Sequence of chain 1.I:
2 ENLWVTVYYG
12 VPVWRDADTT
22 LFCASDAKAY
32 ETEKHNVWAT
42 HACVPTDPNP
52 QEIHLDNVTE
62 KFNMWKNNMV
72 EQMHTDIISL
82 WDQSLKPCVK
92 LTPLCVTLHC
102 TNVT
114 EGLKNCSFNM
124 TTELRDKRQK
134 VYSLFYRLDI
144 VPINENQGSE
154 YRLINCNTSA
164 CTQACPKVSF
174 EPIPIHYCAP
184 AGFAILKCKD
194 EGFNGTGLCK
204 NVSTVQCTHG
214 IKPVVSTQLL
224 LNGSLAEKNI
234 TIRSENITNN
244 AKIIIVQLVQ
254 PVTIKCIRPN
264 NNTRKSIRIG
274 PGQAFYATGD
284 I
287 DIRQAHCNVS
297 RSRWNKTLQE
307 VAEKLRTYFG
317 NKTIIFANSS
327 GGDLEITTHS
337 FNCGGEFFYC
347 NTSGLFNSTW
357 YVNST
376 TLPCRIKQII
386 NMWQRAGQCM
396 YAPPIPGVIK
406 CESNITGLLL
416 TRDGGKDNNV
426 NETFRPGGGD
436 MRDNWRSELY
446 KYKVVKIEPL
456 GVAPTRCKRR

Binding-site contacts:
Ligand atom O5 contacts residue TYR135 of chain 1.I at 4.2 Å.
Ligand atom C8 contacts residue ASN118 of chain 1.I at 3.5 Å.
Ligand atom O7 contacts residue SER120 of chain 1.I at 3.3 Å.
Ligand atom O5 contacts residue ASN118 of chain 1.I at 2.4 Å (h-bond).
Ligand atom C4 contacts residue TYR135 of chain 1.I at 4.3 Å (hydrophobic).
Ligand atom O7 contacts residue CYS119 of chain 1.I at 3.2 Å.
Ligand atom C7 contacts residue SER120 of chain 1.I at 4.0 Å.
Ligand atom O7 contacts residue ASN118 of chain 1.I at 4.1 Å.
Ligand atom C1 contacts residue ASN118 of chain 1.I at 1.4 Å.
Ligand atom N2 contacts residue ASN118 of chain 1.I at 3.0 Å (h-bond).
Ligand atom C3 contacts residue TYR135 of chain 1.I at 4.3 Å (hydrophobic).
Ligand atom C2 contacts residue ASN118 of chain 1.I at 2.5 Å.
Ligand atom O6 contacts residue TYR135 of chain 1.I at 3.9 Å.
Ligand atom C7 contacts residue THR102 of chain 1.I at 4.4 Å.
Ligand atom C4 contacts residue ASN118 of chain 1.I at 4.3 Å.
Ligand atom C8 contacts residue HIS100 of chain 1.I at 4.3 Å.
Ligand atom O7 contacts residue TYR135 of chain 1.I at 3.6 Å.
Ligand atom C7 contacts residue CYS119 of chain 1.I at 3.7 Å (hydrophobic).
Ligand atom C8 contacts residue SER120 of chain 1.I at 3.8 Å.
Ligand atom N2 contacts residue THR102 of chain 1.I at 3.9 Å.
Ligand atom C5 contacts residue ASN118 of chain 1.I at 3.6 Å.
Ligand atom O3 contacts residue TYR135 of chain 1.I at 3.5 Å.
Ligand atom C1 contacts residue THR102 of chain 1.I at 4.3 Å.
Ligand atom C3 contacts residue ASN118 of chain 1.I at 3.9 Å.
Ligand atom C2 contacts residue TYR135 of chain 1.I at 3.9 Å (hydrophobic).
Ligand atom C8 contacts residue THR102 of chain 1.I at 4.0 Å.
Ligand atom C8 contacts residue CYS119 of chain 1.I at 3.8 Å (hydrophobic).
Ligand atom N2 contacts residue CYS119 of chain 1.I at 4.3 Å.
Ligand atom C7 contacts residue ASN118 of chain 1.I at 3.8 Å.

The protein below binds the small molecule below.
Small molecule (SMILES): CC(=O)N[C@H]1[C@H](O[C@H]2[C@H](O)[C@@H](NC(C)=O)CO[C@@H]2CO)O[C@H](CO)[C@@H](O[C@@H]2O[C@H](CO)[C@@H](O)[C@H](O)[C@@H]2O)[C@@H]1O